Binding-site contacts:
Ligand atom C2 contacts residue U1 of chain 31.C at 3.5 Å.
Ligand atom C2 contacts residue U3 of chain 31.C at 3.0 Å.
Ligand atom C2 contacts residue U2 of chain 31.C at 3.2 Å.
Ligand atom C6 contacts residue U2 of chain 31.C at 4.1 Å.
Ligand atom C6 contacts residue U1 of chain 31.C at 3.6 Å.
Ligand atom C6 contacts residue U3 of chain 31.C at 3.3 Å.
Ligand atom C4 contacts residue U2 of chain 31.C at 4.3 Å.
Ligand atom N3 contacts residue U3 of chain 31.C at 4.2 Å.
Ligand atom N6 contacts residue U3 of chain 31.C at 3.0 Å (h-bond).
Ligand atom N1 contacts residue U2 of chain 31.C at 3.5 Å (h-bond).
Ligand atom N1 contacts residue U3 of chain 31.C at 2.7 Å (h-bond).
Ligand atom N6 contacts residue U2 of chain 31.C at 4.2 Å.
Ligand atom N3 contacts residue U2 of chain 31.C at 3.7 Å.
Ligand atom N6 contacts residue U1 of chain 31.C at 2.8 Å (h-bond).
Ligand atom N1 contacts residue U1 of chain 31.C at 2.8 Å (h-bond).

A protein and the small-molecule ligand that binds it are described below.
Small molecule (SMILES): Nc1ncnc2c1ncn2[C@@H]1O[C@H](CO[P](=O)(O)O[C@H]2[C@@H](O)[C@H](n3cnc4c(N)ncnc43)O[C@@H]2CO[P](=O)(O)O[C@H]2[C@@H](O)[C@H](n3cnc4c(N)ncnc43)O[C@@H]2COP(=O)(O)O)[C@@H](O)[C@H]1O